Sequence of chain 1.A:
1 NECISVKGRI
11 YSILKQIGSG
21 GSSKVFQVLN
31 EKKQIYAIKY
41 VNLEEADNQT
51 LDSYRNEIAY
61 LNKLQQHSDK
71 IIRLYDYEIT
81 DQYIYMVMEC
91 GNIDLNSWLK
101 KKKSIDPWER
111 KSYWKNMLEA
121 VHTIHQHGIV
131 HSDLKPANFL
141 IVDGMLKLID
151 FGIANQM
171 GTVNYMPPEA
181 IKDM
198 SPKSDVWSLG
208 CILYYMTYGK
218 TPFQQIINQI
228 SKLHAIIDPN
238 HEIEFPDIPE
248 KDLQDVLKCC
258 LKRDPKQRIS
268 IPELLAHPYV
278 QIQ

Binding-site contacts:
Ligand atom C20 contacts residue LYS39 of chain 1.A at 3.8 Å.
Ligand atom O19 contacts residue EDO1 of chain 1.I at 3.4 Å.
Ligand atom N11 contacts residue GLY91 of chain 1.A at 3.0 Å (h-bond).
Ligand atom C05 contacts residue GLY91 of chain 1.A at 3.7 Å.
Ligand atom N12 contacts residue LEU140 of chain 1.A at 3.6 Å.
Ligand atom C07 contacts residue ILE17 of chain 1.A at 3.7 Å (hydrophobic).
Ligand atom O19 contacts residue LYS39 of chain 1.A at 3.3 Å (salt-bridge).
Ligand atom C18 contacts residue ILE149 of chain 1.A at 3.7 Å (hydrophobic).
Ligand atom C06 contacts residue ILE17 of chain 1.A at 3.8 Å (hydrophobic).
Ligand atom C22 contacts residue VAL25 of chain 1.A at 3.8 Å (hydrophobic).
Ligand atom N12 contacts residue ALA37 of chain 1.A at 3.4 Å.
Ligand atom N17 contacts residue ILE149 of chain 1.A at 3.6 Å.
Ligand atom O04 contacts residue GLY91 of chain 1.A at 3.8 Å.
Ligand atom C14 contacts residue MET88 of chain 1.A at 3.7 Å (hydrophobic).
Ligand atom N11 contacts residue GLU89 of chain 1.A at 3.6 Å (salt-bridge).
Ligand atom C10 contacts residue LEU140 of chain 1.A at 3.8 Å (hydrophobic).
Ligand atom C29 contacts residue GLY91 of chain 1.A at 3.6 Å.
Ligand atom C29 contacts residue ILE17 of chain 1.A at 3.7 Å (hydrophobic).
Ligand atom C08 contacts residue LEU140 of chain 1.A at 3.4 Å (hydrophobic).
Ligand atom C24 contacts residue GLY20 of chain 1.A at 3.6 Å.
Ligand atom O04 contacts residue CYS90 of chain 1.A at 3.5 Å (h-bond).
Ligand atom N01 contacts residue GLY91 of chain 1.A at 2.8 Å (h-bond).
Ligand atom N01 contacts residue ASN92 of chain 1.A at 2.7 Å (h-bond).
Ligand atom C25 contacts residue VAL25 of chain 1.A at 3.8 Å (hydrophobic).
Ligand atom C21 contacts residue VAL25 of chain 1.A at 3.7 Å (hydrophobic).
Ligand atom C06 contacts residue ASN92 of chain 1.A at 3.8 Å.
Ligand atom C08 contacts residue ILE17 of chain 1.A at 3.8 Å (hydrophobic).
Ligand atom S02 contacts residue GLY91 of chain 1.A at 3.5 Å (h-bond).
Ligand atom C25 contacts residue SER23 of chain 1.A at 3.8 Å.
Ligand atom N11 contacts residue ALA37 of chain 1.A at 3.8 Å.
Ligand atom N12 contacts residue GLU89 of chain 1.A at 2.8 Å (salt-bridge).
Ligand atom O04 contacts residue GLN27 of chain 1.A at 2.8 Å (h-bond).
Ligand atom C26 contacts residue VAL25 of chain 1.A at 3.7 Å (hydrophobic).
Ligand atom N11 contacts residue CYS90 of chain 1.A at 3.7 Å.
Ligand atom N11 contacts residue LEU140 of chain 1.A at 3.6 Å.
Ligand atom N12 contacts residue GLY91 of chain 1.A at 3.7 Å.
Ligand atom C24 contacts residue SER19 of chain 1.A at 3.6 Å.
Ligand atom C26 contacts residue LYS39 of chain 1.A at 3.4 Å.
Ligand atom S02 contacts residue ASN92 of chain 1.A at 3.8 Å.
Ligand atom C09 contacts residue LEU140 of chain 1.A at 3.7 Å (hydrophobic).

This protein binds this small molecule.
Small molecule (SMILES): NS(=O)(=O)c1cccc(-c2[nH]nc3ccc(NC(=O)Cc4ccccc4)cc23)c1